Binding-site contacts:
Ligand atom C11 contacts residue TYR128 of chain 1.C at 3.0 Å (hydrophobic).
Ligand atom C7 contacts residue MET154 of chain 1.A at 4.0 Å (hydrophobic).
Ligand atom C10 contacts residue FAD1 of chain 1.F at 3.5 Å.
Ligand atom O2 contacts residue FAD1 of chain 1.F at 3.6 Å (h-bond).
Ligand atom C8 contacts residue TYR128 of chain 1.C at 3.9 Å (hydrophobic).
Ligand atom C9 contacts residue TYR126 of chain 1.C at 3.7 Å (hydrophobic).
Ligand atom C9 contacts residue PHE178 of chain 1.C at 3.4 Å (hydrophobic).
Ligand atom C9 contacts residue TRP105 of chain 1.A at 3.8 Å (hydrophobic).
Ligand atom C1 contacts residue GLY150 of chain 1.A at 3.8 Å.
Ligand atom O3 contacts residue GLY149 of chain 1.A at 3.9 Å.
Ligand atom N1 contacts residue GLY149 of chain 1.A at 3.3 Å.
Ligand atom C12 contacts residue PHE178 of chain 1.C at 3.9 Å (hydrophobic).
Ligand atom C2 contacts residue TYR128 of chain 1.C at 3.7 Å (hydrophobic).
Ligand atom C12 contacts residue FAD1 of chain 1.F at 3.7 Å.
Ligand atom O1 contacts residue HIS161 of chain 1.A at 3.2 Å (h-bond).
Ligand atom C7 contacts residue GLY150 of chain 1.A at 3.6 Å.
Ligand atom C11 contacts residue GLY149 of chain 1.A at 4.1 Å.
Ligand atom C5 contacts residue TYR128 of chain 1.C at 4.2 Å (hydrophobic).
Ligand atom C10 contacts residue TYR126 of chain 1.C at 3.3 Å (hydrophobic).
Ligand atom O2 contacts residue TYR128 of chain 1.C at 3.2 Å (h-bond).
Ligand atom N1 contacts residue GLY150 of chain 1.A at 3.3 Å (h-bond).
Ligand atom C1 contacts residue TYR128 of chain 1.C at 4.1 Å (hydrophobic).
Ligand atom O3 contacts residue FAD1 of chain 1.F at 3.6 Å.
Ligand atom O2 contacts residue TYR126 of chain 1.C at 3.8 Å.
Ligand atom C12 contacts residue PHE106 of chain 1.A at 3.8 Å (hydrophobic).
Ligand atom C4 contacts residue FAD1 of chain 1.F at 3.8 Å.
Ligand atom O3 contacts residue TYR128 of chain 1.C at 3.8 Å.
Ligand atom O1 contacts residue GLY150 of chain 1.A at 3.5 Å.
Ligand atom C6 contacts residue FAD1 of chain 1.F at 3.8 Å.
Ligand atom C12 contacts residue HIS161 of chain 1.A at 3.4 Å.
Ligand atom C7 contacts residue GLY149 of chain 1.A at 4.1 Å.
Ligand atom C2 contacts residue GLY150 of chain 1.A at 3.6 Å.
Ligand atom C5 contacts residue FAD1 of chain 1.F at 3.6 Å.
Ligand atom O1 contacts residue MET154 of chain 1.A at 3.6 Å.
Ligand atom C4 contacts residue TYR128 of chain 1.C at 3.4 Å (hydrophobic).
Ligand atom C2 contacts residue GLY149 of chain 1.A at 3.8 Å.
Ligand atom N2 contacts residue FAD1 of chain 1.F at 3.2 Å.
Ligand atom C1 contacts residue FAD1 of chain 1.F at 4.1 Å.
Ligand atom C3 contacts residue GLY149 of chain 1.A at 4.1 Å.
Ligand atom C3 contacts residue TYR128 of chain 1.C at 3.3 Å (hydrophobic).

Sequence of chain 1.A:
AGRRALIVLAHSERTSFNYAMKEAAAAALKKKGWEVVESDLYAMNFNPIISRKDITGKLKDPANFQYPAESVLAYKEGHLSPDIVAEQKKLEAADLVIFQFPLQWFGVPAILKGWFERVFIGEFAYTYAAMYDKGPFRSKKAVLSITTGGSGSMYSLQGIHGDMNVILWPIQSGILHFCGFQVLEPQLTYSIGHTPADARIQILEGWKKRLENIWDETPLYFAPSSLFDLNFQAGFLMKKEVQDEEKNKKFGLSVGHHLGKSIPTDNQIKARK

Sequence of chain 1.C:
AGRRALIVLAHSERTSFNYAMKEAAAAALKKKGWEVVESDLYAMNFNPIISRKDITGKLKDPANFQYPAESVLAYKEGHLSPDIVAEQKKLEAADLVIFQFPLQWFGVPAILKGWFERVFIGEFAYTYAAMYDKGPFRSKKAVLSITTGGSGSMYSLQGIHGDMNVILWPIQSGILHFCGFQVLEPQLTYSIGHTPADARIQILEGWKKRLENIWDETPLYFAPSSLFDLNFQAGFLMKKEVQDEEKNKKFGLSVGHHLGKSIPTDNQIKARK

A small-molecule ligand and the protein it binds are described below.
Small molecule (SMILES): CC1=C(N2CC2)C(=O)C(CO)=C(N2CC2)C1=O